Binding-site contacts:
Ligand atom C36 contacts residue GLU81 of chain 5.A at 4.4 Å.
Ligand atom O03 contacts residue MET32 of chain 5.A at 4.5 Å.
Ligand atom O06 contacts residue ARG83 of chain 5.A at 4.3 Å.
Ligand atom C29 contacts residue PHE66 of chain 5.A at 4.0 Å (hydrophobic).
Ligand atom C35 contacts residue GLU81 of chain 5.A at 3.8 Å.
Ligand atom C32 contacts residue ILE79 of chain 5.A at 4.5 Å (hydrophobic).
Ligand atom C08 contacts residue MET32 of chain 5.A at 4.2 Å (hydrophobic).
Ligand atom C36 contacts residue ARG83 of chain 5.A at 4.0 Å.
Ligand atom C05 contacts residue PHE66 of chain 5.A at 4.4 Å (hydrophobic).
Ligand atom C35 contacts residue ILE79 of chain 5.A at 4.0 Å (hydrophobic).
Ligand atom C27 contacts residue PHE66 of chain 5.A at 3.8 Å (hydrophobic).
Ligand atom C26 contacts residue PHE66 of chain 5.A at 3.7 Å (hydrophobic).
Ligand atom O03 contacts residue PHE66 of chain 5.A at 4.2 Å.
Ligand atom C33 contacts residue ILE79 of chain 5.A at 3.7 Å (hydrophobic).
Ligand atom C04 contacts residue MET32 of chain 5.A at 4.0 Å (hydrophobic).
Ligand atom C28 contacts residue PHE66 of chain 5.A at 3.8 Å (hydrophobic).
Ligand atom C27 contacts residue MET67 of chain 5.A at 4.4 Å (hydrophobic).
Ligand atom C04 contacts residue PHE66 of chain 5.A at 4.1 Å (hydrophobic).
Ligand atom C34 contacts residue PHE66 of chain 5.A at 4.1 Å (hydrophobic).
Ligand atom O06 contacts residue ILE79 of chain 5.A at 3.8 Å.
Ligand atom C06 contacts residue MET32 of chain 5.A at 3.9 Å (hydrophobic).
Ligand atom C35 contacts residue PHE66 of chain 5.A at 4.3 Å (hydrophobic).
Ligand atom C37 contacts residue ILE79 of chain 5.A at 4.2 Å (hydrophobic).
Ligand atom C34 contacts residue LEU36 of chain 5.A at 4.0 Å (hydrophobic).
Ligand atom O04 contacts residue MET32 of chain 5.A at 4.3 Å.
Ligand atom C36 contacts residue ILE79 of chain 5.A at 3.8 Å (hydrophobic).
Ligand atom O03 contacts residue ASN30 of chain 5.A at 4.3 Å.
Ligand atom C35 contacts residue GLY82 of chain 5.A at 4.2 Å.
Ligand atom N04 contacts residue PHE66 of chain 5.A at 4.2 Å.
Ligand atom C35 contacts residue ARG83 of chain 5.A at 4.3 Å.
Ligand atom C06 contacts residue PHE66 of chain 5.A at 4.0 Å (hydrophobic).

Sequence of chain 5.A:
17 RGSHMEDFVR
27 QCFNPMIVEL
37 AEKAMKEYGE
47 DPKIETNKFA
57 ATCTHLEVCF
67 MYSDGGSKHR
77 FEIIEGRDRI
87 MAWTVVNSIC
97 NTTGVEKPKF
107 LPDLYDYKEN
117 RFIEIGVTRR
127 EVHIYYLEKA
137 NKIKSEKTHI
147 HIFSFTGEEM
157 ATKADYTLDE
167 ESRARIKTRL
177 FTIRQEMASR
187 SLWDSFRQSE

This small molecule binds to this protein.
Small molecule (SMILES): C[C@H](C[C@@H](C[C@H](C[C@@H](C[C@@H](CCN1CCCC1=O)N1CCCC1=O)N1CCCC1=O)N1CCCC1=O)N1CCCC1=O)N1CCCC1=O